A protein and the small-molecule ligand that binds it are described below.
Small molecule (SMILES): CC(C)[C@@H](C)/C=C/[C@@H](C)[C@H]1CC[C@H]2C3=CC=C4C[C@@H](O)CC[C@]4(C)[C@H]3CC[C@]12C

Sequence of chain 1.D:
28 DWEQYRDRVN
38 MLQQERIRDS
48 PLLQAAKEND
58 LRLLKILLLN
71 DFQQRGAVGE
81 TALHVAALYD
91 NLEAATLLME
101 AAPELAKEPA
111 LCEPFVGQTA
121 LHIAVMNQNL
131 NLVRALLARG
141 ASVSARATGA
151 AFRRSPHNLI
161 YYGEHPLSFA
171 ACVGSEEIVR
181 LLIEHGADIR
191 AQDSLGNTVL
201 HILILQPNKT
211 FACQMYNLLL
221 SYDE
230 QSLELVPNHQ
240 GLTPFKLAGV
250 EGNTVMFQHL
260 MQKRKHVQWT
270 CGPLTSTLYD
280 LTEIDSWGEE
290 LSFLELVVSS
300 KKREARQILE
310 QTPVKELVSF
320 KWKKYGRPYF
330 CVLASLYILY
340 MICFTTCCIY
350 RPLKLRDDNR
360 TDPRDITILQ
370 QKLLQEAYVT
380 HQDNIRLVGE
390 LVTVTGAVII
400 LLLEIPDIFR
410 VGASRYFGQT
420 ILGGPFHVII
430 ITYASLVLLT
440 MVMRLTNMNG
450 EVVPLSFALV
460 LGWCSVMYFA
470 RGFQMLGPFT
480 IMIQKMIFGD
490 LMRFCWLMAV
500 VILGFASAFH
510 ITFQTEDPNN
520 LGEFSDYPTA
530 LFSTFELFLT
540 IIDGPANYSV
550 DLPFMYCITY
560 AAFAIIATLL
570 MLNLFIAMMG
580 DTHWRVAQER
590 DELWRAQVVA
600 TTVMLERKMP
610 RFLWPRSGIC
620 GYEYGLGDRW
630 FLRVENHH

Sequence of chain 1.C:
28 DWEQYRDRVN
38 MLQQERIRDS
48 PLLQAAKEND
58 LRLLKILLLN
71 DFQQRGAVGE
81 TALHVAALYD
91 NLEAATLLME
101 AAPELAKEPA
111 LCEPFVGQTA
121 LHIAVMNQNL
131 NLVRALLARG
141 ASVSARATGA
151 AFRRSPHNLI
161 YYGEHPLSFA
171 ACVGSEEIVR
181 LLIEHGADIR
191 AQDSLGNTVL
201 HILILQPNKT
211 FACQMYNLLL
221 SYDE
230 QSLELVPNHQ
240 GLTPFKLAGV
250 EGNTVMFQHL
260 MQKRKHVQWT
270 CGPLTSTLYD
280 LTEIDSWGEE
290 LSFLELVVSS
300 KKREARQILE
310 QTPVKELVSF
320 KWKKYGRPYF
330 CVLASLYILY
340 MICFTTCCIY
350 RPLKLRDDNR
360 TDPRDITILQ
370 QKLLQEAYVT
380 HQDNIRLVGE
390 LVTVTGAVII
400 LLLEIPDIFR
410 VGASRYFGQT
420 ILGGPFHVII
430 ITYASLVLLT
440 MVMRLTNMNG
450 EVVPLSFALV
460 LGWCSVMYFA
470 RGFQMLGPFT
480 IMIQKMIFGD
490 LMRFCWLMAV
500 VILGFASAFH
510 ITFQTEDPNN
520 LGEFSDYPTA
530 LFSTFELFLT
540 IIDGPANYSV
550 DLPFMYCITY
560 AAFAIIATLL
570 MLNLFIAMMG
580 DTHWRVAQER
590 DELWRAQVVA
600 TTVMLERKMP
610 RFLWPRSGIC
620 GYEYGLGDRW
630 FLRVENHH

Binding-site contacts:
Ligand atom C2 contacts residue PHE425 of chain 1.D at 3.7 Å (hydrophobic).
Ligand atom C18 contacts residue LEU460 of chain 1.D at 3.9 Å (hydrophobic).
Ligand atom C9 contacts residue ILE486 of chain 1.D at 3.6 Å (hydrophobic).
Ligand atom O1 contacts residue GLN483 of chain 1.D at 3.1 Å.
Ligand atom C26 contacts residue ALA561 of chain 1.C at 3.8 Å (hydrophobic).
Ligand atom C24 contacts residue ALA561 of chain 1.C at 3.5 Å (hydrophobic).
Ligand atom C4 contacts residue PHE425 of chain 1.D at 3.7 Å (hydrophobic).
Ligand atom C3 contacts residue GLN483 of chain 1.D at 3.5 Å.
Ligand atom C3 contacts residue THR479 of chain 1.D at 3.6 Å.
Ligand atom C1 contacts residue MET466 of chain 1.D at 3.4 Å (hydrophobic).
Ligand atom C18 contacts residue ILE428 of chain 1.D at 3.9 Å (hydrophobic).
Ligand atom C27 contacts residue ALA561 of chain 1.C at 3.9 Å (hydrophobic).
Ligand atom C25 contacts residue PHE456 of chain 1.D at 3.3 Å (hydrophobic).
Ligand atom C1 contacts residue ILE482 of chain 1.D at 3.3 Å (hydrophobic).
Ligand atom C4 contacts residue GLN483 of chain 1.D at 4.0 Å.
Ligand atom C12 contacts residue ILE565 of chain 1.C at 3.5 Å (hydrophobic).
Ligand atom C21 contacts residue VAL459 of chain 1.D at 3.1 Å (hydrophobic).
Ligand atom O1 contacts residue THR479 of chain 1.D at 2.6 Å (h-bond).
Ligand atom C18 contacts residue CYS463 of chain 1.D at 4.0 Å (hydrophobic).
Ligand atom C11 contacts residue MET466 of chain 1.D at 3.7 Å (hydrophobic).
Ligand atom C17 contacts residue ILE565 of chain 1.C at 3.7 Å (hydrophobic).
Ligand atom C2 contacts residue ILE482 of chain 1.D at 3.4 Å (hydrophobic).
Ligand atom C21 contacts residue ILE565 of chain 1.C at 3.0 Å (hydrophobic).
Ligand atom C23 contacts residue ALA561 of chain 1.C at 3.9 Å (hydrophobic).
Ligand atom C3 contacts residue ILE482 of chain 1.D at 3.9 Å (hydrophobic).
Ligand atom C19 contacts residue PHE425 of chain 1.D at 3.4 Å (hydrophobic).
Ligand atom C27 contacts residue VAL459 of chain 1.D at 3.8 Å (hydrophobic).
Ligand atom C2 contacts residue THR479 of chain 1.D at 3.9 Å.
Ligand atom O1 contacts residue PHE425 of chain 1.D at 3.9 Å.
Ligand atom C25 contacts residue ALA561 of chain 1.C at 3.9 Å (hydrophobic).
Ligand atom C19 contacts residue MET466 of chain 1.D at 3.5 Å (hydrophobic).
Ligand atom C26 contacts residue PHE456 of chain 1.D at 3.3 Å (hydrophobic).
Ligand atom C21 contacts residue PHE504 of chain 1.C at 3.9 Å (hydrophobic).
Ligand atom C20 contacts residue LEU460 of chain 1.D at 3.9 Å (hydrophobic).
Ligand atom C10 contacts residue MET466 of chain 1.D at 4.0 Å (hydrophobic).
Ligand atom C22 contacts residue ILE565 of chain 1.C at 4.0 Å (hydrophobic).
Ligand atom C20 contacts residue ILE565 of chain 1.C at 3.7 Å (hydrophobic).
Ligand atom C3 contacts residue PHE425 of chain 1.D at 4.0 Å (hydrophobic).
Ligand atom C6 contacts residue PRO424 of chain 1.D at 4.0 Å (hydrophobic).
Ligand atom C26 contacts residue ILE557 of chain 1.C at 3.3 Å (hydrophobic).